The protein below binds the small molecule below.
Small molecule (SMILES): CC(=O)N[C@H]1[C@H](O[C@H]2[C@H](O)[C@@H](NC(C)=O)CO[C@@H]2CO)O[C@H](CO)[C@@H](O)[C@@H]1O

Sequence of chain 1.A:
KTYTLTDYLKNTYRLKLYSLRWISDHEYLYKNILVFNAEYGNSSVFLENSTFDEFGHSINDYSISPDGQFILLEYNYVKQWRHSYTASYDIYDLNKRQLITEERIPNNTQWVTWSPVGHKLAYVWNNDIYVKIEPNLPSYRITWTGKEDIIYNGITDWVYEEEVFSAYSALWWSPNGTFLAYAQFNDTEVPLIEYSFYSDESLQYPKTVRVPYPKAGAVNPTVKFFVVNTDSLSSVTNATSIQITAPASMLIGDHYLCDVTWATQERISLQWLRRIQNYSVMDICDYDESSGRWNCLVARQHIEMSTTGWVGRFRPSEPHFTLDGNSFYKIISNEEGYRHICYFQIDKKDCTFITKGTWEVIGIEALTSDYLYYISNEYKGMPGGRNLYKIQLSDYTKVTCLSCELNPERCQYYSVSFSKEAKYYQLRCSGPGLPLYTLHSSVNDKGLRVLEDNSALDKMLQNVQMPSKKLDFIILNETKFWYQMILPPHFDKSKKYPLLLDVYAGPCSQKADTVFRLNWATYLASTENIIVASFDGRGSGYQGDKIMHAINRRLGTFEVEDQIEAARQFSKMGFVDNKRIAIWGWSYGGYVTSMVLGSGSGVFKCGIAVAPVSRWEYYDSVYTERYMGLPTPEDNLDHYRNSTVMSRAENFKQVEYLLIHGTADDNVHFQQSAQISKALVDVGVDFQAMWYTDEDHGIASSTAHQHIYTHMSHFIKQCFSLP

Binding-site contacts:
Ligand atom O7 contacts residue TRP161 of chain 1.A at 3.3 Å.
Ligand atom C3 contacts residue ASN255 of chain 1.A at 3.8 Å.
Ligand atom C7 contacts residue ASN255 of chain 1.A at 3.6 Å.
Ligand atom C2 contacts residue ASN255 of chain 1.A at 2.5 Å.
Ligand atom O7 contacts residue ASN255 of chain 1.A at 3.4 Å (h-bond).
Ligand atom C1 contacts residue ASN255 of chain 1.A at 1.4 Å.
Ligand atom O4 contacts residue TRP161 of chain 1.A at 4.2 Å.
Ligand atom O5 contacts residue ASN255 of chain 1.A at 2.4 Å (h-bond).
Ligand atom C5 contacts residue TRP161 of chain 1.A at 3.6 Å (hydrophobic).
Ligand atom C4 contacts residue TRP161 of chain 1.A at 4.5 Å (hydrophobic).
Ligand atom C3 contacts residue TRP161 of chain 1.A at 4.3 Å (hydrophobic).
Ligand atom C6 contacts residue TRP161 of chain 1.A at 4.0 Å (hydrophobic).
Ligand atom C5 contacts residue ASN255 of chain 1.A at 3.7 Å.
Ligand atom C1 contacts residue TRP161 of chain 1.A at 3.8 Å (hydrophobic).
Ligand atom C4 contacts residue ASN255 of chain 1.A at 4.3 Å.
Ligand atom O5 contacts residue TRP161 of chain 1.A at 4.0 Å.
Ligand atom N2 contacts residue ASN255 of chain 1.A at 2.9 Å (h-bond).